Binding-site contacts:
Ligand atom OP3 contacts residue LYS83 of chain 1.A at 3.2 Å (salt-bridge).
Ligand atom O5' contacts residue LYS71 of chain 1.A at 3.8 Å.
Ligand atom O4' contacts residue ARG34 of chain 1.A at 3.6 Å.
Ligand atom OP2 contacts residue GLY65 of chain 1.A at 3.7 Å.
Ligand atom O5' contacts residue TYR38 of chain 1.A at 3.6 Å (h-bond).
Ligand atom OP2 contacts residue ARG67 of chain 1.A at 3.7 Å.
Ligand atom N2 contacts residue GLY37 of chain 1.A at 3.8 Å.
Ligand atom OP1 contacts residue ARG34 of chain 1.A at 3.7 Å.
Ligand atom OP3 contacts residue LYS71 of chain 1.A at 3.0 Å (salt-bridge).
Ligand atom OP1 contacts residue LYS83 of chain 1.A at 3.4 Å (salt-bridge).
Ligand atom P contacts residue ARG34 of chain 1.A at 3.7 Å.
Ligand atom OP1 contacts residue ARG67 of chain 1.A at 3.5 Å (salt-bridge).
Ligand atom C8 contacts residue ARG34 of chain 1.A at 3.5 Å.
Ligand atom C1' contacts residue ARG34 of chain 1.A at 3.7 Å.
Ligand atom OP1 contacts residue GLY63 of chain 1.A at 2.8 Å (h-bond).
Ligand atom OP2 contacts residue ARG34 of chain 1.A at 2.9 Å (salt-bridge).
Ligand atom P contacts residue LYS71 of chain 1.A at 3.7 Å.
Ligand atom OP1 contacts residue TYR26 of chain 1.A at 3.1 Å (h-bond).
Ligand atom O3' contacts residue MET68 of chain 1.A at 3.5 Å.
Ligand atom N2 contacts residue TRP33 of chain 1.A at 3.7 Å.
Ligand atom O3' contacts residue GLY63 of chain 1.A at 3.4 Å.
Ligand atom N1 contacts residue TRP33 of chain 1.A at 3.5 Å (h-bond).
Ligand atom C4 contacts residue ARG34 of chain 1.A at 3.7 Å.
Ligand atom C5' contacts residue GLY63 of chain 1.A at 3.3 Å.
Ligand atom N3 contacts residue TRP33 of chain 1.A at 3.3 Å (h-bond).
Ligand atom OP1 contacts residue TYR38 of chain 1.A at 3.1 Å (h-bond).
Ligand atom OP1 contacts residue GLY65 of chain 1.A at 3.0 Å (h-bond).
Ligand atom OP1 contacts residue PRO62 of chain 1.A at 3.7 Å.
Ligand atom OP1 contacts residue LYS66 of chain 1.A at 3.7 Å.
Ligand atom OP1 contacts residue LYS71 of chain 1.A at 3.7 Å.
Ligand atom OP2 contacts residue ILE64 of chain 1.A at 3.7 Å.
Ligand atom O4' contacts residue TYR38 of chain 1.A at 3.6 Å.
Ligand atom OP1 contacts residue MET68 of chain 1.A at 2.9 Å (h-bond).
Ligand atom C2 contacts residue TRP33 of chain 1.A at 3.2 Å (hydrophobic).
Ligand atom N3 contacts residue GLY37 of chain 1.A at 3.3 Å.
Ligand atom C4' contacts residue GLY63 of chain 1.A at 3.1 Å.
Ligand atom O6 contacts residue TRP33 of chain 1.A at 3.6 Å.
Ligand atom N9 contacts residue ARG34 of chain 1.A at 3.6 Å.
Ligand atom C3' contacts residue GLY63 of chain 1.A at 3.8 Å.
Ligand atom C4 contacts residue TRP33 of chain 1.A at 3.6 Å (hydrophobic).

The protein below binds the small molecule below.
Small molecule (SMILES): Nc1ccn([C@H]2C[C@H](O[P](=O)(O)OC[C@H]3O[C@@H](n4cnc5c(=O)nc(N)[nH]c54)C[C@@H]3O)[C@@H](CO[P](=O)(O)O[C@H]3C[C@H](n4ccc(N)nc4=O)O[C@@H]3CO[P](=O)(O)O[C@H]3C[C@H](n4cnc5c(=O)nc(N)[nH]c54)O[C@@H]3COP(=O)(O)O)O2)c(=O)n1

Sequence of chain 1.A:
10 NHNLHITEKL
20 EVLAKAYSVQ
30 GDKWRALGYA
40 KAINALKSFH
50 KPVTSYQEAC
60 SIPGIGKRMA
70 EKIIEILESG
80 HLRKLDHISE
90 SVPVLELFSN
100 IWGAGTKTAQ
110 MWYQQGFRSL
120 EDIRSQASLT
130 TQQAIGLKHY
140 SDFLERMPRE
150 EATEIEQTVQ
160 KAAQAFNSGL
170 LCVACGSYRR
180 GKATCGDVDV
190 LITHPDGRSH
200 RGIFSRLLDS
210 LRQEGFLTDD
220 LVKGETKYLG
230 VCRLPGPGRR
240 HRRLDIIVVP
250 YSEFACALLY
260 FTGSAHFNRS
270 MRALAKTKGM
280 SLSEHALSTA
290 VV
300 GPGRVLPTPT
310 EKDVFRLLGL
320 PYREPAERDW